Sequence of chain 52.A:
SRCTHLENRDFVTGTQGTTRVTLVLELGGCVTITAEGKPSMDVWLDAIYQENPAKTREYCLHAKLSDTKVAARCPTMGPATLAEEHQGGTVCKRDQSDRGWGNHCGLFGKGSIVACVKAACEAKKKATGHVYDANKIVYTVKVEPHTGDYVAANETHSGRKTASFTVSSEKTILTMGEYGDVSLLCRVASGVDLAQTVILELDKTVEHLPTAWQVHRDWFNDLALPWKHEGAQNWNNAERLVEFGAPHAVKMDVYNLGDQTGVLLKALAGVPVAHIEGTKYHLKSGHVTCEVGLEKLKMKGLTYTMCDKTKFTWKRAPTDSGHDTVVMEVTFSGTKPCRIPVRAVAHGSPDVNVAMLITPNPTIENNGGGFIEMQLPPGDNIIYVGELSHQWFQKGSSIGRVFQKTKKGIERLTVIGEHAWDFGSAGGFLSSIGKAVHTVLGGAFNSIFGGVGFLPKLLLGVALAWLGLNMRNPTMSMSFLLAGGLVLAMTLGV

Binding-site contacts:
Ligand atom O5 contacts residue ASN154 of chain 52.B at 2.4 Å (h-bond).
Ligand atom N2 contacts residue ASN154 of chain 52.B at 2.9 Å (h-bond).
Ligand atom C3 contacts residue ASN154 of chain 52.B at 3.8 Å.
Ligand atom C2 contacts residue ASN154 of chain 52.B at 2.4 Å.
Ligand atom C8 contacts residue HIS104 of chain 52.A at 4.0 Å.
Ligand atom C8 contacts residue ASN154 of chain 52.B at 3.4 Å.
Ligand atom C1 contacts residue ASN154 of chain 52.B at 1.4 Å.
Ligand atom C5 contacts residue HIS104 of chain 52.A at 3.1 Å.
Ligand atom O7 contacts residue ASN154 of chain 52.B at 3.3 Å (h-bond).
Ligand atom C7 contacts residue ASN154 of chain 52.B at 3.3 Å.
Ligand atom C4 contacts residue ASN154 of chain 52.B at 4.2 Å.
Ligand atom C4 contacts residue HIS104 of chain 52.A at 4.4 Å.
Ligand atom C6 contacts residue HIS104 of chain 52.A at 3.2 Å.
Ligand atom C5 contacts residue ASN154 of chain 52.B at 3.7 Å.
Ligand atom O5 contacts residue HIS104 of chain 52.A at 3.0 Å (h-bond).
Ligand atom C1 contacts residue HIS104 of chain 52.A at 3.2 Å.

The protein below binds the small molecule below.
Small molecule (SMILES): CC(=O)N[C@H]1[C@H](O[C@H]2[C@H](O)[C@@H](NC(C)=O)CO[C@@H]2CO[C@@H]2O[C@@H](C)[C@@H](O)[C@@H](O)[C@@H]2O)O[C@H](CO)[C@@H](O)[C@@H]1O

Sequence of chain 52.B:
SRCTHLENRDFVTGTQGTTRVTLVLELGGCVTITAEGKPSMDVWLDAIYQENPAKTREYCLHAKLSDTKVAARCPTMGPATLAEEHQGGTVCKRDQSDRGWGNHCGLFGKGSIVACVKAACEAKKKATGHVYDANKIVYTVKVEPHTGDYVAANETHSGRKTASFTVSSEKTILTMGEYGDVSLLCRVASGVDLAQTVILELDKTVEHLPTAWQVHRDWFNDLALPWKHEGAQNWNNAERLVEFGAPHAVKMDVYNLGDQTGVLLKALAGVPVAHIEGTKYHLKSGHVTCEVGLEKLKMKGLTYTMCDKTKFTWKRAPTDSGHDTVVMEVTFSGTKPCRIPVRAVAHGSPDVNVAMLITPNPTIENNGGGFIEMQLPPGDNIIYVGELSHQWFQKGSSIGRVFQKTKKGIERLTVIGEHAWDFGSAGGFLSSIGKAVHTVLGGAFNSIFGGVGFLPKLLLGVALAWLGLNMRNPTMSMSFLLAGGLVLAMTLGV